Binding-site contacts:
Ligand atom O1P contacts residue THR190 of chain 1.B at 3.2 Å (h-bond).
Ligand atom OG contacts residue ALA112 of chain 1.B at 2.8 Å (h-bond).
Ligand atom C5A contacts residue GLY303 of chain 1.B at 3.1 Å.
Ligand atom C4A contacts residue GLY303 of chain 1.B at 3.0 Å.
Ligand atom C4 contacts residue GLY303 of chain 1.B at 3.5 Å.
Ligand atom O2P contacts residue GLY234 of chain 1.B at 2.9 Å (h-bond).
Ligand atom OG contacts residue GLY111 of chain 1.B at 3.1 Å.
Ligand atom O contacts residue ALA112 of chain 1.B at 3.1 Å (h-bond).
Ligand atom O3P contacts residue HIS86 of chain 1.B at 3.5 Å (h-bond).
Ligand atom C2 contacts residue HIS86 of chain 1.B at 3.7 Å.
Ligand atom C contacts residue THR110 of chain 1.B at 3.6 Å.
Ligand atom C5A contacts residue LEU304 of chain 1.B at 3.6 Å (hydrophobic).
Ligand atom C contacts residue GLY111 of chain 1.B at 3.7 Å.
Ligand atom OXT contacts residue HIS115 of chain 1.B at 3.3 Å.
Ligand atom N1 contacts residue HIS86 of chain 1.B at 3.4 Å.
Ligand atom O3P contacts residue ASN236 of chain 1.B at 2.9 Å (h-bond).
Ligand atom C contacts residue HIS115 of chain 1.B at 3.5 Å.
Ligand atom O3 contacts residue ALA112 of chain 1.B at 3.3 Å.
Ligand atom C5 contacts residue GLY303 of chain 1.B at 3.6 Å.
Ligand atom O3 contacts residue GLU350 of chain 1.B at 3.7 Å.
Ligand atom OXT contacts residue THR110 of chain 1.B at 2.8 Å (h-bond).
Ligand atom C6 contacts residue ASN236 of chain 1.B at 3.8 Å.
Ligand atom O contacts residue GLY113 of chain 1.B at 3.2 Å (h-bond).
Ligand atom O3 contacts residue LYS382 of chain 1.B at 3.2 Å (salt-bridge).
Ligand atom O1P contacts residue SER235 of chain 1.B at 2.9 Å (h-bond).
Ligand atom O1P contacts residue GLY234 of chain 1.B at 3.5 Å (h-bond).
Ligand atom O contacts residue HIS115 of chain 1.B at 3.3 Å (h-bond).
Ligand atom C6 contacts residue HIS86 of chain 1.B at 3.5 Å.
Ligand atom C contacts residue ALA112 of chain 1.B at 3.7 Å (hydrophobic).
Ligand atom N1 contacts residue SER377 of chain 1.B at 3.0 Å (h-bond).
Ligand atom O contacts residue THR110 of chain 1.B at 3.6 Å (h-bond).
Ligand atom OG contacts residue GLY303 of chain 1.B at 3.4 Å.
Ligand atom C6 contacts residue SER377 of chain 1.B at 3.7 Å.
Ligand atom P contacts residue SER235 of chain 1.B at 3.6 Å.
Ligand atom OG contacts residue ALA302 of chain 1.B at 3.7 Å.
Ligand atom O2P contacts residue GLY232 of chain 1.B at 3.0 Å (h-bond).
Ligand atom O contacts residue GLN114 of chain 1.B at 3.1 Å (h-bond).
Ligand atom O3P contacts residue SER235 of chain 1.B at 3.1 Å (h-bond).
Ligand atom O2P contacts residue GLY233 of chain 1.B at 3.1 Å (h-bond).
Ligand atom OXT contacts residue GLY111 of chain 1.B at 3.1 Å (h-bond).

Sequence of chain 1.B:
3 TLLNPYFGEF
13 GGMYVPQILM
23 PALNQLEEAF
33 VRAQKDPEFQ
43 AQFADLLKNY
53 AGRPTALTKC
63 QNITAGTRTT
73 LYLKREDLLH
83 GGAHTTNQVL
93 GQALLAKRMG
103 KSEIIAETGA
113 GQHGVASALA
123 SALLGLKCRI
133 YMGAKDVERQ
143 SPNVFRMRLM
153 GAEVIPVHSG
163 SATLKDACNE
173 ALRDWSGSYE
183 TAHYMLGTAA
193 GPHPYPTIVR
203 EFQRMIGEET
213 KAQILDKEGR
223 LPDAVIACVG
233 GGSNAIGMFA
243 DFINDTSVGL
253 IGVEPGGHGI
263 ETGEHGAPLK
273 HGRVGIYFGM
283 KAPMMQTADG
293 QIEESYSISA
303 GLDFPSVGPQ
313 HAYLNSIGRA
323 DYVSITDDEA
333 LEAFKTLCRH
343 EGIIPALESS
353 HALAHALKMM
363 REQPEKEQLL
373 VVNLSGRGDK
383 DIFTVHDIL

A protein and the small-molecule ligand that binds it are described below.
Small molecule (SMILES): Cc1ncc(COP(=O)(O)O)c(CN[C@@H](CO)C(=O)O)c1O